Binding-site contacts:
Ligand atom C1 contacts residue ASN104 of chain 1.A at 1.5 Å.
Ligand atom C5 contacts residue TYR97 of chain 1.A at 3.5 Å (hydrophobic).
Ligand atom C6 contacts residue TYR97 of chain 1.A at 3.6 Å (hydrophobic).
Ligand atom C5 contacts residue ASN104 of chain 1.A at 3.7 Å.
Ligand atom O5 contacts residue TYR97 of chain 1.A at 3.7 Å.
Ligand atom C3 contacts residue ASN104 of chain 1.A at 3.8 Å.
Ligand atom C7 contacts residue ASN104 of chain 1.A at 3.7 Å.
Ligand atom O5 contacts residue ASN104 of chain 1.A at 2.4 Å (h-bond).
Ligand atom C2 contacts residue ASN104 of chain 1.A at 2.5 Å.
Ligand atom C4 contacts residue ASN104 of chain 1.A at 4.2 Å.
Ligand atom C8 contacts residue VAL99 of chain 1.A at 3.6 Å (hydrophobic).
Ligand atom N2 contacts residue ASN104 of chain 1.A at 3.0 Å (h-bond).
Ligand atom O6 contacts residue TYR97 of chain 1.A at 4.2 Å.
Ligand atom O7 contacts residue ASN104 of chain 1.A at 3.9 Å.
Ligand atom C8 contacts residue ASN104 of chain 1.A at 4.5 Å.
Ligand atom C1 contacts residue TYR97 of chain 1.A at 4.0 Å (hydrophobic).

The small molecule below binds the protein below.
Small molecule (SMILES): CC(=O)N[C@@H]1[C@@H](O)[C@H](O)[C@@H](CO)O[C@H]1O

Sequence of chain 1.A:
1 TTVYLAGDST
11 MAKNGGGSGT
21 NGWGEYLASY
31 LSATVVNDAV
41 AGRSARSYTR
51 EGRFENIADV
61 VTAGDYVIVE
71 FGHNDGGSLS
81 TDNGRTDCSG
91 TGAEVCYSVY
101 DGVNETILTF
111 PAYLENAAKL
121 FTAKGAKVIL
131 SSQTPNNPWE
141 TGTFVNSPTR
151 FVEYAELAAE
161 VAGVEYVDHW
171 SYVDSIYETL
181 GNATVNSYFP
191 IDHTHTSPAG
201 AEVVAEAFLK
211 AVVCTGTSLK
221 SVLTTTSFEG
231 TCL